Sequence of chain 1.E:
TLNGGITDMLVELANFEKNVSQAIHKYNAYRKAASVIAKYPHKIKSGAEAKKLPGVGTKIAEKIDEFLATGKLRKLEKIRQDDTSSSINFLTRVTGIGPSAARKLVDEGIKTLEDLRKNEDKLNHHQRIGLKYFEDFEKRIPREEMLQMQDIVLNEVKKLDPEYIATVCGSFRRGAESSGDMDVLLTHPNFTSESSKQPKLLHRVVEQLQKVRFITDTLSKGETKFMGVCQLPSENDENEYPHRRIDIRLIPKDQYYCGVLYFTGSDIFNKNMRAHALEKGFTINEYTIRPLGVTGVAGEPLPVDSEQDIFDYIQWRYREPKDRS

Binding-site contacts:
Ligand atom N2 contacts residue DC1 of chain 1.B at 3.0 Å (h-bond).
Ligand atom N3 contacts residue DG5 of chain 1.B at 2.8 Å (h-bond).
Ligand atom N4 contacts residue DC1 of chain 1.B at 3.2 Å (h-bond).
Ligand atom O4 contacts residue DA3 of chain 1.B at 2.9 Å (h-bond).
Ligand atom O2 contacts residue DG2 of chain 1.B at 2.6 Å (h-bond).
Ligand atom O4' contacts residue ARG283 of chain 1.E at 2.9 Å (salt-bridge).
Ligand atom C5' contacts residue ASN294 of chain 1.E at 3.3 Å.
Ligand atom OP1 contacts residue THR292 of chain 1.E at 3.1 Å.
Ligand atom C5' contacts residue GLU295 of chain 1.E at 3.1 Å.
Ligand atom OP1 contacts residue GLY231 of chain 1.E at 3.2 Å.
Ligand atom N4 contacts residue DG2 of chain 1.B at 2.8 Å (h-bond).
Ligand atom O6 contacts residue DC6 of chain 1.B at 2.7 Å (h-bond).
Ligand atom N1 contacts residue DT8 of chain 1.B at 3.2 Å (h-bond).
Ligand atom O6 contacts residue DC1 of chain 1.B at 2.9 Å (h-bond).
Ligand atom O3' contacts residue ASN294 of chain 1.E at 3.1 Å (h-bond).
Ligand atom O6 contacts residue DC7 of chain 1.B at 3.2 Å (h-bond).
Ligand atom C5' contacts residue ILE293 of chain 1.E at 3.3 Å (hydrophobic).
Ligand atom OP1 contacts residue ASN294 of chain 1.E at 3.2 Å (h-bond).
Ligand atom N1 contacts residue DC4 of chain 1.B at 2.9 Å (h-bond).
Ligand atom O2 contacts residue DG5 of chain 1.B at 2.9 Å (h-bond).
Ligand atom N2 contacts residue DC7 of chain 1.B at 2.8 Å (h-bond).
Ligand atom OP1 contacts residue GLU232 of chain 1.E at 3.2 Å (salt-bridge).
Ligand atom O6 contacts residue DA3 of chain 1.B at 3.0 Å (h-bond).
Ligand atom C4' contacts residue GLU295 of chain 1.E at 3.2 Å.
Ligand atom OP1 contacts residue LYS230 of chain 1.E at 2.8 Å (salt-bridge).
Ligand atom N2 contacts residue DG2 of chain 1.B at 3.3 Å.
Ligand atom OP1 contacts residue LYS234 of chain 1.E at 3.0 Å (salt-bridge).
Ligand atom N3 contacts residue DA3 of chain 1.B at 2.9 Å (h-bond).
Ligand atom N1 contacts residue DC1 of chain 1.B at 3.0 Å (h-bond).
Ligand atom N1 contacts residue DC7 of chain 1.B at 3.0 Å (h-bond).
Ligand atom N4 contacts residue DG5 of chain 1.B at 2.9 Å (h-bond).
Ligand atom N1 contacts residue DC6 of chain 1.B at 2.8 Å (h-bond).
Ligand atom O6 contacts residue DC4 of chain 1.B at 3.0 Å (h-bond).
Ligand atom OP1 contacts residue THR233 of chain 1.E at 3.2 Å (h-bond).
Ligand atom N2 contacts residue DC6 of chain 1.B at 2.8 Å (h-bond).
Ligand atom O4' contacts residue ARG283 of chain 1.E at 3.3 Å.
Ligand atom O2 contacts residue LYS234 of chain 1.E at 2.8 Å (salt-bridge).
Ligand atom N2 contacts residue DC4 of chain 1.B at 2.6 Å (h-bond).
Ligand atom N3 contacts residue DG2 of chain 1.B at 2.7 Å (h-bond).
Ligand atom OP1 contacts residue TYR296 of chain 1.E at 3.0 Å (h-bond).

The small molecule below binds the protein below.
Small molecule (SMILES): Cc1cn([C@H]2C[C@H](O[P](=O)(O)OC[C@H]3O[C@@H](n4ccc(N)nc4=O)C[C@@H]3O[P](=O)(O)OC[C@H]3O[C@@H](n4cnc5c(=O)nc(N)[nH]c54)C[C@@H]3O)[C@@H](CO[P](=O)(O)O[C@H]3C[C@H](n4cnc5c(=O)nc(N)[nH]c54)O[C@@H]3CO[P](=O)(O)O[C@H]3C[C@H](n4ccc(N)nc4=O)O[C@@H]3CO[P](=O)(O)O[C@H]3C[C@H](N4CN[C@@H]5C(=O)N=C(N)N=C54)O[C@@H]3CO[P](=O)(O)O[C@H]3C[C@H](n4cnc5c(=O)nc(N)[nH]c54)O[C@@H]3CO[P](=O)(O)O[C@H]3C[C@H](n4cnc5c(N)ncnc54)O[C@@H]3COP(=O)=O)O2)c(=O)[nH]c1=O